The protein below binds the small molecule below.
Small molecule (SMILES): COC(=O)[C@@H](N)Cc1ccccc1

Sequence of chain 1.A:
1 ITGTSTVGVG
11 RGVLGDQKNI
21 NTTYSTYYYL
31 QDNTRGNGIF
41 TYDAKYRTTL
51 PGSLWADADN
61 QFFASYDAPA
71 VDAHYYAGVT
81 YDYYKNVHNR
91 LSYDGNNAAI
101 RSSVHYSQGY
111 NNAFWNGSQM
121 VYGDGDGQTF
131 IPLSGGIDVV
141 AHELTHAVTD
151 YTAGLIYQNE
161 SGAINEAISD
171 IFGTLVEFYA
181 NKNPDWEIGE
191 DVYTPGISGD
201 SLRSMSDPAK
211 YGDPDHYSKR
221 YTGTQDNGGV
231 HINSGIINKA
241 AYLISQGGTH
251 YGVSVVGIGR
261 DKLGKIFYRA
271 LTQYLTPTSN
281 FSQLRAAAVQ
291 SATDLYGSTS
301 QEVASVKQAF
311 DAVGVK

Binding-site contacts:
Ligand atom C contacts residue TYR211 of chain 1.A at 4.4 Å (hydrophobic).
Ligand atom CE2 contacts residue GLY212 of chain 1.A at 3.4 Å.
Ligand atom CB contacts residue ASP213 of chain 1.A at 3.4 Å.
Ligand atom CA contacts residue ASP213 of chain 1.A at 3.7 Å.
Ligand atom CD1 contacts residue 0A91 of chain 1.H at 4.2 Å.
Ligand atom N contacts residue 0A91 of chain 1.H at 4.3 Å.
Ligand atom CE1 contacts residue 0A91 of chain 1.H at 3.3 Å.
Ligand atom CD2 contacts residue 0A91 of chain 1.H at 4.3 Å.
Ligand atom CD2 contacts residue GLY212 of chain 1.A at 3.6 Å.
Ligand atom O contacts residue 0A91 of chain 1.H at 3.3 Å.
Ligand atom O contacts residue TYR211 of chain 1.A at 3.8 Å.
Ligand atom CG contacts residue ILE232 of chain 1.A at 4.2 Å (hydrophobic).
Ligand atom CA contacts residue TYR211 of chain 1.A at 4.0 Å (hydrophobic).
Ligand atom N contacts residue ASP213 of chain 1.A at 3.0 Å (salt-bridge).
Ligand atom CZ contacts residue 0A91 of chain 1.H at 3.4 Å.
Ligand atom CE2 contacts residue 0A91 of chain 1.H at 4.1 Å.
Ligand atom CD2 contacts residue ILE232 of chain 1.A at 4.3 Å (hydrophobic).
Ligand atom CG contacts residue 0A91 of chain 1.H at 4.5 Å.
Ligand atom CD2 contacts residue ASP213 of chain 1.A at 3.4 Å.
Ligand atom N contacts residue TYR211 of chain 1.A at 2.5 Å (h-bond).
Ligand atom C contacts residue 0A91 of chain 1.H at 4.2 Å.
Ligand atom CB contacts residue ILE232 of chain 1.A at 3.8 Å (hydrophobic).
Ligand atom CD2 contacts residue TYR211 of chain 1.A at 4.2 Å (hydrophobic).
Ligand atom CG contacts residue ASP213 of chain 1.A at 3.9 Å.